A small-molecule ligand and the protein it binds are described below.
Small molecule (SMILES): O=C1CCC(=O)N1CCCCCCN1C(=O)CCC1=O

Binding-site contacts:
Ligand atom C18 contacts residue CYS25 of chain 1.C at 3.0 Å (hydrophobic).
Ligand atom O7 contacts residue GLY26 of chain 1.C at 4.2 Å.
Ligand atom O20 contacts residue CYS25 of chain 1.C at 4.2 Å.
Ligand atom C5 contacts residue CYS345 of chain 1.A at 2.2 Å (hydrophobic).
Ligand atom O19 contacts residue CYS25 of chain 1.C at 3.9 Å.
Ligand atom C2 contacts residue CYS345 of chain 1.A at 3.0 Å (hydrophobic).
Ligand atom N14 contacts residue CYS25 of chain 1.C at 3.6 Å.
Ligand atom C15 contacts residue CYS25 of chain 1.C at 3.2 Å (hydrophobic).
Ligand atom C16 contacts residue CYS25 of chain 1.C at 1.8 Å (hydrophobic).
Ligand atom C17 contacts residue CYS25 of chain 1.C at 1.5 Å (hydrophobic).
Ligand atom C3 contacts residue CYS345 of chain 1.A at 3.8 Å (hydrophobic).
Ligand atom C17 contacts residue GLY26 of chain 1.C at 4.4 Å.
Ligand atom N4 contacts residue CYS345 of chain 1.A at 3.3 Å (h-bond).
Ligand atom O6 contacts residue CYS345 of chain 1.A at 2.4 Å (h-bond).
Ligand atom C1 contacts residue CYS345 of chain 1.A at 1.7 Å (hydrophobic).

Sequence of chain 1.C:
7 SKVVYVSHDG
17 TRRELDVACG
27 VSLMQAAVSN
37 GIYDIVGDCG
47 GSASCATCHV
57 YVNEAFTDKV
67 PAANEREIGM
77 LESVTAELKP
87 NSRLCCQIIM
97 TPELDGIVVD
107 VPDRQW

Sequence of chain 1.A:
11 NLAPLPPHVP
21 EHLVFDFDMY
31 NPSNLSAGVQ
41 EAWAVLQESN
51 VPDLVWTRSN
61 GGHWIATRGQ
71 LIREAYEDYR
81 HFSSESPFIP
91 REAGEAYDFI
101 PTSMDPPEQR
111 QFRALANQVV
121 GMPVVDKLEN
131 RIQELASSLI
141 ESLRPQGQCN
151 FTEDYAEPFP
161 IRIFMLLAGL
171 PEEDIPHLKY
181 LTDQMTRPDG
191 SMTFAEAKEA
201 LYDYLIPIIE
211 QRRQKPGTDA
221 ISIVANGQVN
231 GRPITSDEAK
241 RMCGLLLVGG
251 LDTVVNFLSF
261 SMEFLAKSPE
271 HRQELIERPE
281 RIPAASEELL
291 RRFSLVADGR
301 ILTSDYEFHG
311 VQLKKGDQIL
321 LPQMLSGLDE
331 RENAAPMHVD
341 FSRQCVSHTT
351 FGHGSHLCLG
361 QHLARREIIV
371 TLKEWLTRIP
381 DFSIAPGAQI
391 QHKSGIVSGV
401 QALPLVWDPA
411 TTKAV